Binding-site contacts:
Ligand atom O6 contacts residue ASN331 of chain 1.C at 3.7 Å.
Ligand atom C4 contacts residue GLN580 of chain 1.C at 4.1 Å.
Ligand atom C3 contacts residue GLN580 of chain 1.C at 4.2 Å.
Ligand atom O7 contacts residue GLN580 of chain 1.C at 3.3 Å (h-bond).
Ligand atom C6 contacts residue ASN331 of chain 1.C at 4.5 Å.
Ligand atom C1 contacts residue GLN580 of chain 1.C at 3.9 Å.
Ligand atom O7 contacts residue ASN331 of chain 1.C at 3.2 Å (h-bond).
Ligand atom C4 contacts residue ASN331 of chain 1.C at 4.2 Å.
Ligand atom C3 contacts residue ASN331 of chain 1.C at 3.8 Å.
Ligand atom C2 contacts residue GLN580 of chain 1.C at 3.6 Å.
Ligand atom C6 contacts residue GLN580 of chain 1.C at 4.3 Å.
Ligand atom C5 contacts residue GLN580 of chain 1.C at 4.1 Å.
Ligand atom C8 contacts residue ASN331 of chain 1.C at 4.4 Å.
Ligand atom C5 contacts residue ASN331 of chain 1.C at 3.7 Å.
Ligand atom C2 contacts residue ASN331 of chain 1.C at 2.5 Å.
Ligand atom C7 contacts residue GLN580 of chain 1.C at 4.2 Å.
Ligand atom O6 contacts residue ILE332 of chain 1.C at 4.4 Å.
Ligand atom N2 contacts residue GLN580 of chain 1.C at 4.3 Å.
Ligand atom O5 contacts residue ASN331 of chain 1.C at 2.4 Å (h-bond).
Ligand atom O3 contacts residue GLN580 of chain 1.C at 4.1 Å.
Ligand atom C1 contacts residue ASN331 of chain 1.C at 1.4 Å.
Ligand atom N2 contacts residue ASN331 of chain 1.C at 2.9 Å (h-bond).
Ligand atom O5 contacts residue GLN580 of chain 1.C at 3.4 Å.
Ligand atom O6 contacts residue PRO330 of chain 1.C at 3.5 Å.
Ligand atom C7 contacts residue ASN331 of chain 1.C at 3.2 Å.

Sequence of chain 1.C:
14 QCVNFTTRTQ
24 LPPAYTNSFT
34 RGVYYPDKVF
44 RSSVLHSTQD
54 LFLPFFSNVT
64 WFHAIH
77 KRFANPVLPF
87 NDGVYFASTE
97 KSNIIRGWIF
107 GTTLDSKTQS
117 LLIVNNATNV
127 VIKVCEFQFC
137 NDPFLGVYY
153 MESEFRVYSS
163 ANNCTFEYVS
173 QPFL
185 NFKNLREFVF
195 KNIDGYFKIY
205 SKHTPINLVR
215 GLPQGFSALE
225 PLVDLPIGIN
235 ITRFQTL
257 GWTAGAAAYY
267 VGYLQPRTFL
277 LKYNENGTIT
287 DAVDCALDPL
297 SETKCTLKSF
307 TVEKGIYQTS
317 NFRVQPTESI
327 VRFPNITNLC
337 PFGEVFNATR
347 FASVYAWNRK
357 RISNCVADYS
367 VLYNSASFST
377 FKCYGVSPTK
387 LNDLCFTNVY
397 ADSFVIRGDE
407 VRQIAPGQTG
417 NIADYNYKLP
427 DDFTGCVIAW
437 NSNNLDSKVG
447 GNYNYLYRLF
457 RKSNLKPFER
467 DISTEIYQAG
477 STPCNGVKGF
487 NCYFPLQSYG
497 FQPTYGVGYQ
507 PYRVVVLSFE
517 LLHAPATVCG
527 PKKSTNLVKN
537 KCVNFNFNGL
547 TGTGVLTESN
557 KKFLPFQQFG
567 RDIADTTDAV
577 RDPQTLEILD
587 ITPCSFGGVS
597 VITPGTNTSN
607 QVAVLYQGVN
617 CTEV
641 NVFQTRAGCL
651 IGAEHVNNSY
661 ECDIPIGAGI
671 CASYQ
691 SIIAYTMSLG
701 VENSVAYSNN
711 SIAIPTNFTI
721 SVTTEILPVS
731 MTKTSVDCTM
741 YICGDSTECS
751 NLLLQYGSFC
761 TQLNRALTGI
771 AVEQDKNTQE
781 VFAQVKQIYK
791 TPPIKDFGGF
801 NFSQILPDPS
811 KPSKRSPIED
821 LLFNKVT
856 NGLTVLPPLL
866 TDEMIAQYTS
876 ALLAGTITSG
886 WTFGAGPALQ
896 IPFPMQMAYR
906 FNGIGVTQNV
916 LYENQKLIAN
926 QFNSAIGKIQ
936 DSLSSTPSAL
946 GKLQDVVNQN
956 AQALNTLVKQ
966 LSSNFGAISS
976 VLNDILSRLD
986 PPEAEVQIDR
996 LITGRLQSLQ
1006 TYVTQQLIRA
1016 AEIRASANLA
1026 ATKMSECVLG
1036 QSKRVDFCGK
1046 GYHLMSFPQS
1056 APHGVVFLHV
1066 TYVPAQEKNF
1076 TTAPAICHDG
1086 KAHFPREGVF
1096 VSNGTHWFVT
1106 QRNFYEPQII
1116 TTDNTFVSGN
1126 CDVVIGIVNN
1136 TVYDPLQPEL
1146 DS

A small-molecule ligand and the protein it binds are described below.
Small molecule (SMILES): CC(=O)N[C@@H]1[C@@H](O)[C@H](O)[C@@H](CO)O[C@H]1O